Sequence of chain 1.B:
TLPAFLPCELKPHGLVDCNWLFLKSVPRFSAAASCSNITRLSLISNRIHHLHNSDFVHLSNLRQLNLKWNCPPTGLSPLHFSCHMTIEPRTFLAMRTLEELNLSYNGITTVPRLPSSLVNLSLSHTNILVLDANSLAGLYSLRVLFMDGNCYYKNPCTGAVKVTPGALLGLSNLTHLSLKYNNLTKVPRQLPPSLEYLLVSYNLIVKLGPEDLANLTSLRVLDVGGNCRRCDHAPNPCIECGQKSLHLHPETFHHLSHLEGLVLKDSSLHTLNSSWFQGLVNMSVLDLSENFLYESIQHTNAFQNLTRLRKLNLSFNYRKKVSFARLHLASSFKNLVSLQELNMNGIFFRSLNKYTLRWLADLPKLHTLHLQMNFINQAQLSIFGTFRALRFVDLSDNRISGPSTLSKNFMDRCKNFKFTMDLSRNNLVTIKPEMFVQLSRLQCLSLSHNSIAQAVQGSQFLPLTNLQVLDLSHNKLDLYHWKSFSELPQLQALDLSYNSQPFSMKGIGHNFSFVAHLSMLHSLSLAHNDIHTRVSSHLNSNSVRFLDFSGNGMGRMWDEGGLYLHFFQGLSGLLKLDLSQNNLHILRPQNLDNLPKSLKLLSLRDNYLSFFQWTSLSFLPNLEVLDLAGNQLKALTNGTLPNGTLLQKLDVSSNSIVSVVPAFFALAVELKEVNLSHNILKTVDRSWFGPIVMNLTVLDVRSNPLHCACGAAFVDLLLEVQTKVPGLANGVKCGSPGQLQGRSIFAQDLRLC

The protein below binds the small molecule below.
Small molecule (SMILES): CC(=O)N[C@H]1[C@H](O[C@H]2[C@H](O)[C@@H](NC(C)=O)CO[C@@H]2CO)O[C@H](CO)[C@@H](O)[C@@H]1O

Binding-site contacts:
Ligand atom C6 contacts residue SER685 of chain 1.B at 4.0 Å.
Ligand atom O6 contacts residue SER685 of chain 1.B at 3.6 Å (h-bond).
Ligand atom C5 contacts residue SER709 of chain 1.B at 3.4 Å.
Ligand atom C6 contacts residue HIS710 of chain 1.B at 3.7 Å.
Ligand atom C5 contacts residue SER685 of chain 1.B at 4.4 Å.
Ligand atom O5 contacts residue SER709 of chain 1.B at 3.4 Å (h-bond).
Ligand atom C4 contacts residue ASN707 of chain 1.B at 4.2 Å.
Ligand atom C3 contacts residue ASP732 of chain 1.B at 4.0 Å.
Ligand atom N2 contacts residue ASP732 of chain 1.B at 3.0 Å (salt-bridge).
Ligand atom C7 contacts residue ASN707 of chain 1.B at 3.8 Å.
Ligand atom C6 contacts residue SER709 of chain 1.B at 3.7 Å.
Ligand atom C7 contacts residue HIS710 of chain 1.B at 3.9 Å.
Ligand atom C3 contacts residue ARG734 of chain 1.B at 4.5 Å.
Ligand atom C8 contacts residue ASP732 of chain 1.B at 4.1 Å.
Ligand atom C8 contacts residue HIS710 of chain 1.B at 4.0 Å.
Ligand atom C3 contacts residue ASN707 of chain 1.B at 3.8 Å.
Ligand atom C1 contacts residue ASP732 of chain 1.B at 3.5 Å.
Ligand atom O6 contacts residue ARG637 of chain 1.B at 4.3 Å.
Ligand atom C8 contacts residue VAL730 of chain 1.B at 4.1 Å (hydrophobic).
Ligand atom O5 contacts residue ASN707 of chain 1.B at 2.4 Å (h-bond).
Ligand atom C6 contacts residue SER686 of chain 1.B at 4.2 Å.
Ligand atom C8 contacts residue PRO758 of chain 1.B at 4.3 Å (hydrophobic).
Ligand atom O6 contacts residue SER686 of chain 1.B at 4.0 Å.
Ligand atom N2 contacts residue ARG734 of chain 1.B at 4.3 Å.
Ligand atom C1 contacts residue SER685 of chain 1.B at 4.3 Å.
Ligand atom C2 contacts residue ASP732 of chain 1.B at 3.6 Å.
Ligand atom C1 contacts residue ASN707 of chain 1.B at 1.4 Å.
Ligand atom C5 contacts residue HIS710 of chain 1.B at 4.3 Å.
Ligand atom O7 contacts residue HIS710 of chain 1.B at 3.3 Å (h-bond).
Ligand atom O5 contacts residue SER685 of chain 1.B at 3.5 Å (h-bond).
Ligand atom C2 contacts residue ASN707 of chain 1.B at 2.4 Å.
Ligand atom C1 contacts residue SER709 of chain 1.B at 3.5 Å.
Ligand atom N2 contacts residue ASN707 of chain 1.B at 2.9 Å (h-bond).
Ligand atom C7 contacts residue ASP732 of chain 1.B at 4.0 Å.
Ligand atom C5 contacts residue ASN707 of chain 1.B at 3.6 Å.
Ligand atom O7 contacts residue ASN707 of chain 1.B at 4.2 Å.